A small-molecule ligand and the protein it binds are described below.
Small molecule (SMILES): CC(C)C[C@H](NC(=O)[C@@H]1CCCN1C(=O)[C@H](C)NC(=O)[C@H](COP(=O)(O)O)NC(=O)[C@H](C)NC(=O)[C@H](CCCN=C(N)N)NC(=O)[C@@H](N)CCCN=C(N)N)C(=O)N1CCC[C@H]1C=O

Sequence of chain 1.B:
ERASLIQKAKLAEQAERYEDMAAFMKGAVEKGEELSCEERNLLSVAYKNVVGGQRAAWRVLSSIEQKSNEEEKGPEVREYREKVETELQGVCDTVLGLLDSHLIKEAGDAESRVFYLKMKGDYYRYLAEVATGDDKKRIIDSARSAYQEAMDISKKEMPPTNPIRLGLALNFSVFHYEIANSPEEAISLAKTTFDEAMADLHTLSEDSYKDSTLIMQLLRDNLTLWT

Binding-site contacts:
Ligand atom N contacts residue LEU174 of chain 1.B at 3.3 Å.
Ligand atom O3P contacts residue ARG129 of chain 1.B at 2.8 Å (salt-bridge).
Ligand atom CD contacts residue SER45 of chain 1.B at 3.5 Å.
Ligand atom O contacts residue VAL178 of chain 1.B at 3.5 Å.
Ligand atom CB contacts residue GLY171 of chain 1.B at 3.5 Å.
Ligand atom CD contacts residue LEU222 of chain 1.B at 3.7 Å (hydrophobic).
Ligand atom O2P contacts residue TYR130 of chain 1.B at 2.6 Å (h-bond).
Ligand atom O contacts residue ASN226 of chain 1.B at 2.9 Å (h-bond).
Ligand atom NH2 contacts residue ARG60 of chain 1.B at 3.1 Å (salt-bridge).
Ligand atom N contacts residue ASN175 of chain 1.B at 2.8 Å (h-bond).
Ligand atom CA contacts residue LEU229 of chain 1.B at 3.8 Å (hydrophobic).
Ligand atom O contacts residue LEU222 of chain 1.B at 3.6 Å.
Ligand atom CA contacts residue LEU174 of chain 1.B at 3.7 Å (hydrophobic).
Ligand atom CD1 contacts residue LYS49 of chain 1.B at 3.5 Å.
Ligand atom CB contacts residue LEU229 of chain 1.B at 3.8 Å (hydrophobic).
Ligand atom O1P contacts residue ARG56 of chain 1.B at 3.1 Å (salt-bridge).
Ligand atom CA contacts residue ASN226 of chain 1.B at 3.5 Å.
Ligand atom CB contacts residue ASN42 of chain 1.B at 3.5 Å.
Ligand atom CD contacts residue GLU182 of chain 1.B at 3.4 Å.
Ligand atom C contacts residue ASN226 of chain 1.B at 3.8 Å.
Ligand atom N contacts residue ASN226 of chain 1.B at 3.0 Å (h-bond).
Ligand atom N contacts residue LEU229 of chain 1.B at 3.7 Å.
Ligand atom CB contacts residue LEU222 of chain 1.B at 3.8 Å (hydrophobic).
Ligand atom CG contacts residue SER45 of chain 1.B at 3.6 Å.
Ligand atom O3P contacts residue ARG56 of chain 1.B at 3.3 Å (salt-bridge).
Ligand atom NH1 contacts residue VAL178 of chain 1.B at 3.7 Å.
Ligand atom CB contacts residue ASN175 of chain 1.B at 3.2 Å.
Ligand atom CA contacts residue ASN175 of chain 1.B at 3.8 Å.
Ligand atom CB contacts residue ASN226 of chain 1.B at 3.6 Å.
Ligand atom O contacts residue LEU174 of chain 1.B at 3.7 Å.
Ligand atom CG contacts residue VAL178 of chain 1.B at 3.8 Å (hydrophobic).
Ligand atom O2P contacts residue ARG129 of chain 1.B at 3.1 Å (salt-bridge).
Ligand atom CA contacts residue ASN175 of chain 1.B at 3.5 Å.
Ligand atom CG contacts residue ASN42 of chain 1.B at 3.7 Å.
Ligand atom NH1 contacts residue GLU182 of chain 1.B at 2.9 Å (salt-bridge).
Ligand atom CD2 contacts residue ASN50 of chain 1.B at 3.5 Å.
Ligand atom C contacts residue LEU174 of chain 1.B at 3.6 Å (hydrophobic).
Ligand atom CG contacts residue VAL46 of chain 1.B at 3.7 Å (hydrophobic).
Ligand atom CB contacts residue ASN175 of chain 1.B at 3.5 Å.
Ligand atom C contacts residue ASN175 of chain 1.B at 3.6 Å.